The small molecule below binds the protein below.
Small molecule (SMILES): CC(=O)N[C@@H]1[C@@H](O)[C@H](O)[C@@H](CO)O[C@H]1O

Sequence of chain 1.A:
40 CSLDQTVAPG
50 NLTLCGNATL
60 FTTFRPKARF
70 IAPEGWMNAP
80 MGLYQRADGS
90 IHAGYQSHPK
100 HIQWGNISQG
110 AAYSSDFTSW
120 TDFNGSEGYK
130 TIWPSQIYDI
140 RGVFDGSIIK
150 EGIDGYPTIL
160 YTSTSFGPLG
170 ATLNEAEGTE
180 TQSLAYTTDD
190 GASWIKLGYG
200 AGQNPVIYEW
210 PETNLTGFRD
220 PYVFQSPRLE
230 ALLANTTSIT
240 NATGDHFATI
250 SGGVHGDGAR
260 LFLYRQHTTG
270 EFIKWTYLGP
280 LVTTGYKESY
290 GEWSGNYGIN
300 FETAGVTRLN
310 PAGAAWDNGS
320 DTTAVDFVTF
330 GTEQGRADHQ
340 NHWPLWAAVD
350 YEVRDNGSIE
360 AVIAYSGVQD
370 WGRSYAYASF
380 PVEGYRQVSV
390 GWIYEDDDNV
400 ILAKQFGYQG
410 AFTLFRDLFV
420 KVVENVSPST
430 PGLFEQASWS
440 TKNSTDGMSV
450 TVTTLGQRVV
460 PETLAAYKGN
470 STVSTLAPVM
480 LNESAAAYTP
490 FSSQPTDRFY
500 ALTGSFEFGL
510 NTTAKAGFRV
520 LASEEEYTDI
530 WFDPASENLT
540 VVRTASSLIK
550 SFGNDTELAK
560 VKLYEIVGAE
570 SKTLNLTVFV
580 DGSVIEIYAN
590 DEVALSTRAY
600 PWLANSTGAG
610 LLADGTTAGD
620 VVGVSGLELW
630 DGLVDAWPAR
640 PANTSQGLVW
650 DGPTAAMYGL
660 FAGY

Binding-site contacts:
Ligand atom O5 contacts residue LEU509 of chain 1.A at 3.5 Å (h-bond).
Ligand atom C6 contacts residue SER428 of chain 1.A at 3.5 Å.
Ligand atom O6 contacts residue LEU509 of chain 1.A at 4.0 Å.
Ligand atom C7 contacts residue ASN510 of chain 1.A at 3.7 Å.
Ligand atom N2 contacts residue ASN510 of chain 1.A at 2.8 Å (h-bond).
Ligand atom C1 contacts residue ASN510 of chain 1.A at 1.4 Å.
Ligand atom C6 contacts residue GLU564 of chain 1.A at 3.6 Å.
Ligand atom C4 contacts residue ASN510 of chain 1.A at 4.2 Å.
Ligand atom C2 contacts residue ASN510 of chain 1.A at 2.4 Å.
Ligand atom C8 contacts residue ASN510 of chain 1.A at 4.3 Å.
Ligand atom C6 contacts residue PRO430 of chain 1.A at 4.0 Å (hydrophobic).
Ligand atom C5 contacts residue ASN510 of chain 1.A at 3.7 Å.
Ligand atom O5 contacts residue ASN510 of chain 1.A at 2.3 Å (h-bond).
Ligand atom C1 contacts residue LEU509 of chain 1.A at 4.2 Å (hydrophobic).
Ligand atom O6 contacts residue SER428 of chain 1.A at 4.0 Å.
Ligand atom O6 contacts residue GLU564 of chain 1.A at 2.7 Å (salt-bridge).
Ligand atom C6 contacts residue LEU509 of chain 1.A at 4.5 Å (hydrophobic).
Ligand atom O4 contacts residue SER428 of chain 1.A at 4.1 Å.
Ligand atom C3 contacts residue ASN510 of chain 1.A at 3.7 Å.